Sequence of chain 1.G:
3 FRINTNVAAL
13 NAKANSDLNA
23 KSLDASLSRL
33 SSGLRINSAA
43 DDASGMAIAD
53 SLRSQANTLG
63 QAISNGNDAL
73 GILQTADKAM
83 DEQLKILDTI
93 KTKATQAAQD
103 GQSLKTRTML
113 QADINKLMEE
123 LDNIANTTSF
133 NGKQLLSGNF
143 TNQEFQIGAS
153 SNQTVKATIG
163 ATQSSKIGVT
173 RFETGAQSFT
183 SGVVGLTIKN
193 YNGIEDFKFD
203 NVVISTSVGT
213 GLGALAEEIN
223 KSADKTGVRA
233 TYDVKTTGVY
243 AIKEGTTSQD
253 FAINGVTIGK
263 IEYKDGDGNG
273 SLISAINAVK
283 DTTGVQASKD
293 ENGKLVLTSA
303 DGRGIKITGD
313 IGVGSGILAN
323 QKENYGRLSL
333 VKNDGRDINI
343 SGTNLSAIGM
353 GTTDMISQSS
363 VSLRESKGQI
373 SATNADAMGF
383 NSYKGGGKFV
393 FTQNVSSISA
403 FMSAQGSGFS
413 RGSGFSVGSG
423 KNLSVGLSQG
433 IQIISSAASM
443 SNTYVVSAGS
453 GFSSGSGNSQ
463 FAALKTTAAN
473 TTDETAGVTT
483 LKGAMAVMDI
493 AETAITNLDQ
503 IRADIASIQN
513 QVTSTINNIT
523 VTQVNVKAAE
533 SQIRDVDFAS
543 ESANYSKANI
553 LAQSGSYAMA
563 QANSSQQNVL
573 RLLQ

Binding-site contacts:
Ligand atom O1B contacts residue SER401 of chain 1.G at 3.2 Å.
Ligand atom C6 contacts residue P8E1 of chain 1.ZD at 4.0 Å.
Ligand atom O8 contacts residue P8E1 of chain 1.ZD at 4.0 Å.
Ligand atom C5 contacts residue SER401 of chain 1.G at 3.8 Å.
Ligand atom O8 contacts residue SER401 of chain 1.G at 4.0 Å.
Ligand atom N5 contacts residue SER401 of chain 1.G at 4.3 Å.
Ligand atom C7 contacts residue SER401 of chain 1.G at 3.9 Å.
Ligand atom C1 contacts residue SER401 of chain 1.G at 2.5 Å.
Ligand atom O6 contacts residue SER401 of chain 1.G at 1.6 Å (h-bond).
Ligand atom C2 contacts residue ALA402 of chain 1.G at 4.4 Å (hydrophobic).
Ligand atom C4 contacts residue SER401 of chain 1.G at 3.8 Å.
Ligand atom C5 contacts residue P8E1 of chain 1.ZD at 4.2 Å.
Ligand atom O1B contacts residue SER399 of chain 1.G at 3.5 Å (h-bond).
Ligand atom C1 contacts residue SER399 of chain 1.G at 4.2 Å.
Ligand atom C6 contacts residue SER401 of chain 1.G at 2.9 Å.
Ligand atom C3 contacts residue P8E1 of chain 1.ZD at 3.4 Å.
Ligand atom C2 contacts residue SER401 of chain 1.G at 1.4 Å.
Ligand atom C9 contacts residue SER401 of chain 1.G at 3.9 Å.
Ligand atom C9 contacts residue VAL419 of chain 1.G at 3.6 Å (hydrophobic).
Ligand atom C4 contacts residue P8E1 of chain 1.ZD at 3.8 Å.
Ligand atom C8 contacts residue SER401 of chain 1.G at 4.2 Å.
Ligand atom C2 contacts residue P8E1 of chain 1.ZD at 4.3 Å.
Ligand atom O1A contacts residue SER401 of chain 1.G at 3.0 Å (h-bond).
Ligand atom C3 contacts residue SER401 of chain 1.G at 2.8 Å.

The small molecule below binds the protein below.
Small molecule (SMILES): C[C@H](O)[C@H](N)[C@@H]1O[C@](O)(C(=O)O)C[C@H](O)[C@@H]1N